Binding-site contacts:
Ligand atom N2 contacts residue VAL232 of chain 1.A at 4.5 Å.
Ligand atom C8 contacts residue SER241 of chain 1.A at 3.8 Å.
Ligand atom C5 contacts residue ASN229 of chain 1.A at 3.6 Å.
Ligand atom O4 contacts residue TYR272 of chain 1.A at 4.2 Å.
Ligand atom O6 contacts residue GLU227 of chain 1.A at 3.7 Å.
Ligand atom C4 contacts residue ASN229 of chain 1.A at 4.2 Å.
Ligand atom C3 contacts residue ASN229 of chain 1.A at 3.8 Å.
Ligand atom C2 contacts residue ASN229 of chain 1.A at 2.5 Å.
Ligand atom C1 contacts residue ASN229 of chain 1.A at 1.4 Å.
Ligand atom O6 contacts residue LEU243 of chain 1.A at 3.2 Å.
Ligand atom C6 contacts residue LEU243 of chain 1.A at 4.0 Å (hydrophobic).
Ligand atom C7 contacts residue SER241 of chain 1.A at 4.0 Å.
Ligand atom O5 contacts residue ASN229 of chain 1.A at 2.3 Å (h-bond).
Ligand atom C7 contacts residue VAL232 of chain 1.A at 4.1 Å (hydrophobic).
Ligand atom C8 contacts residue VAL232 of chain 1.A at 3.6 Å (hydrophobic).
Ligand atom C7 contacts residue ASN229 of chain 1.A at 3.9 Å.
Ligand atom N2 contacts residue SER241 of chain 1.A at 3.3 Å (h-bond).
Ligand atom C1 contacts residue SER241 of chain 1.A at 4.4 Å.
Ligand atom N2 contacts residue ASN229 of chain 1.A at 2.9 Å (h-bond).
Ligand atom O3 contacts residue SER241 of chain 1.A at 3.9 Å.
Ligand atom C2 contacts residue SER241 of chain 1.A at 4.1 Å.
Ligand atom C3 contacts residue SER241 of chain 1.A at 4.1 Å.
Ligand atom O7 contacts residue ASN229 of chain 1.A at 4.3 Å.
Ligand atom C5 contacts residue LEU243 of chain 1.A at 4.2 Å (hydrophobic).

Sequence of chain 1.A:
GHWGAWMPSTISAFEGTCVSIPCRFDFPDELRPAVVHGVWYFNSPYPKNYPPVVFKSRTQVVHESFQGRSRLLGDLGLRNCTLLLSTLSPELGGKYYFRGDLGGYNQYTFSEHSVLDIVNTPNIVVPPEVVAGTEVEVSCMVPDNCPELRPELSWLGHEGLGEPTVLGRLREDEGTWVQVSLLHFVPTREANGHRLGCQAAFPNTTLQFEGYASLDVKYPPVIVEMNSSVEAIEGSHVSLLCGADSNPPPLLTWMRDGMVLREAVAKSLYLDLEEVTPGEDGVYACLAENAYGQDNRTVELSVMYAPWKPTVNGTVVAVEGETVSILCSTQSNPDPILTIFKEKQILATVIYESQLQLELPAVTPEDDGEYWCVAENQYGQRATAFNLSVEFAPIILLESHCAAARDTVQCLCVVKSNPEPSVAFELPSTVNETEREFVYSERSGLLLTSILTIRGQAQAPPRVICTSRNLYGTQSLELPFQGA

The small molecule below binds the protein below.
Small molecule (SMILES): CC(=O)N[C@@H]1[C@@H](O)[C@H](O)[C@@H](CO)O[C@H]1O